Binding-site contacts:
Ligand atom C4 contacts residue ASN504 of chain 1.A at 4.2 Å.
Ligand atom C3 contacts residue ASN504 of chain 1.A at 3.8 Å.
Ligand atom C5 contacts residue ASN504 of chain 1.A at 3.7 Å.
Ligand atom C8 contacts residue ASN504 of chain 1.A at 3.8 Å.
Ligand atom N2 contacts residue ASN504 of chain 1.A at 2.9 Å (h-bond).
Ligand atom C1 contacts residue ASN504 of chain 1.A at 1.4 Å.
Ligand atom O7 contacts residue ASN504 of chain 1.A at 2.9 Å (h-bond).
Ligand atom C2 contacts residue ASN504 of chain 1.A at 2.5 Å.
Ligand atom O5 contacts residue ASN504 of chain 1.A at 2.4 Å (h-bond).
Ligand atom C7 contacts residue ASN504 of chain 1.A at 3.1 Å.

Sequence of chain 1.A:
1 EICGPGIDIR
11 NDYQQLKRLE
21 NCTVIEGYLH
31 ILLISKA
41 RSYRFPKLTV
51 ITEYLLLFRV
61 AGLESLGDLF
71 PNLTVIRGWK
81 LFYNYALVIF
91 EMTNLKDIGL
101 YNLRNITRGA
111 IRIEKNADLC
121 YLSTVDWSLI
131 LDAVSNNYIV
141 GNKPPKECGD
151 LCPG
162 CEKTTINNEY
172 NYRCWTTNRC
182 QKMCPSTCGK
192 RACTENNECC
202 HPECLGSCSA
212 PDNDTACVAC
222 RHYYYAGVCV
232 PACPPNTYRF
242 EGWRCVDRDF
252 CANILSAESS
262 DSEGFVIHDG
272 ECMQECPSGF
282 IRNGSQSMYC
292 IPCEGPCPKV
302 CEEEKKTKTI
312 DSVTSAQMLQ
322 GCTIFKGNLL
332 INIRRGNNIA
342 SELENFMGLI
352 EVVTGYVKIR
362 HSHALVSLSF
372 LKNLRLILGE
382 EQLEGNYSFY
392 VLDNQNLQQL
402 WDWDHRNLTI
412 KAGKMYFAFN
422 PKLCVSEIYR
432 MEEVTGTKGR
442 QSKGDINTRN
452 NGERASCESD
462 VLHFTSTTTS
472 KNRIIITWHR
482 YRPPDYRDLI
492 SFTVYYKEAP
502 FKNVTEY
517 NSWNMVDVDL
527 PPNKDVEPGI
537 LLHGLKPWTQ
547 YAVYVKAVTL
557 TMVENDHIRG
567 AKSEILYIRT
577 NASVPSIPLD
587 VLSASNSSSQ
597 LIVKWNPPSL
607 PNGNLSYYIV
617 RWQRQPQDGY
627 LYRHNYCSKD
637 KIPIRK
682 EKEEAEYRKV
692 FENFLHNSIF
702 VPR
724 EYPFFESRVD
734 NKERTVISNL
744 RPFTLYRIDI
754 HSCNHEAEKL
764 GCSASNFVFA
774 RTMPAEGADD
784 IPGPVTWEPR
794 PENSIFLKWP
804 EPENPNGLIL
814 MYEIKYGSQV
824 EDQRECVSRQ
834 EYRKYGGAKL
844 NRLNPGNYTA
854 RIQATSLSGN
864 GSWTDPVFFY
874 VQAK

The protein below binds the small molecule below.
Small molecule (SMILES): CC(=O)N[C@@H]1[C@@H](O)[C@H](O)[C@@H](CO)O[C@H]1O